The protein below binds the small molecule below.
Small molecule (SMILES): CN[C@@H](C)Cc1ccccc1

Binding-site contacts:
Ligand atom CE2 contacts residue PHE237 of chain 1.A at 3.6 Å (hydrophobic).
Ligand atom N contacts residue TRP232 of chain 1.A at 4.4 Å.
Ligand atom CE1 contacts residue TYR41 of chain 1.A at 3.5 Å (hydrophobic).
Ligand atom CZ contacts residue PHE237 of chain 1.A at 3.7 Å (hydrophobic).
Ligand atom CA contacts residue PHE237 of chain 1.A at 4.3 Å (hydrophobic).
Ligand atom CD1 contacts residue TYR41 of chain 1.A at 4.2 Å (hydrophobic).
Ligand atom CA contacts residue GLU114 of chain 1.A at 3.4 Å.
Ligand atom CD2 contacts residue PHE106 of chain 1.A at 3.6 Å (hydrophobic).
Ligand atom CD2 contacts residue TRP232 of chain 1.A at 3.4 Å (hydrophobic).
Ligand atom CM contacts residue TYR177 of chain 1.A at 3.6 Å (hydrophobic).
Ligand atom CD1 contacts residue PHE106 of chain 1.A at 4.2 Å (hydrophobic).
Ligand atom CD1 contacts residue SER43 of chain 1.A at 3.6 Å.
Ligand atom CA contacts residue TRP232 of chain 1.A at 4.2 Å (hydrophobic).
Ligand atom CZ contacts residue TYR41 of chain 1.A at 3.8 Å (hydrophobic).
Ligand atom N contacts residue TYR177 of chain 1.A at 3.4 Å (h-bond).
Ligand atom CE2 contacts residue TRP232 of chain 1.A at 3.8 Å (hydrophobic).
Ligand atom CE2 contacts residue PHE106 of chain 1.A at 4.4 Å (hydrophobic).
Ligand atom CZ contacts residue TYR58 of chain 1.A at 3.7 Å (hydrophobic).
Ligand atom CM contacts residue GLU114 of chain 1.A at 3.5 Å.
Ligand atom CD1 contacts residue TYR55 of chain 1.A at 3.8 Å (hydrophobic).
Ligand atom CE1 contacts residue SER43 of chain 1.A at 3.9 Å.
Ligand atom CM contacts residue TYR175 of chain 1.A at 3.7 Å (hydrophobic).
Ligand atom CE1 contacts residue TYR55 of chain 1.A at 3.7 Å (hydrophobic).
Ligand atom CE1 contacts residue TYR58 of chain 1.A at 3.5 Å (hydrophobic).
Ligand atom C contacts residue TYR55 of chain 1.A at 3.6 Å (hydrophobic).
Ligand atom CD1 contacts residue PHE237 of chain 1.A at 4.1 Å (hydrophobic).
Ligand atom CM contacts residue HIS230 of chain 1.A at 3.7 Å.
Ligand atom CB contacts residue PHE106 of chain 1.A at 3.5 Å (hydrophobic).
Ligand atom CE1 contacts residue PHE237 of chain 1.A at 3.9 Å (hydrophobic).
Ligand atom C contacts residue HIS230 of chain 1.A at 3.6 Å.
Ligand atom CA contacts residue HIS230 of chain 1.A at 3.6 Å.
Ligand atom C contacts residue PHE237 of chain 1.A at 3.7 Å (hydrophobic).
Ligand atom C contacts residue GLU114 of chain 1.A at 3.7 Å.
Ligand atom CG contacts residue PHE106 of chain 1.A at 3.5 Å (hydrophobic).
Ligand atom CB contacts residue GLU114 of chain 1.A at 3.4 Å.
Ligand atom CG contacts residue PHE237 of chain 1.A at 4.0 Å (hydrophobic).
Ligand atom N contacts residue HIS230 of chain 1.A at 3.1 Å (h-bond).
Ligand atom N contacts residue GLU114 of chain 1.A at 2.7 Å (salt-bridge).
Ligand atom CD2 contacts residue PHE237 of chain 1.A at 3.7 Å (hydrophobic).
Ligand atom CM contacts residue TRP232 of chain 1.A at 3.5 Å (hydrophobic).

Sequence of chain 1.A:
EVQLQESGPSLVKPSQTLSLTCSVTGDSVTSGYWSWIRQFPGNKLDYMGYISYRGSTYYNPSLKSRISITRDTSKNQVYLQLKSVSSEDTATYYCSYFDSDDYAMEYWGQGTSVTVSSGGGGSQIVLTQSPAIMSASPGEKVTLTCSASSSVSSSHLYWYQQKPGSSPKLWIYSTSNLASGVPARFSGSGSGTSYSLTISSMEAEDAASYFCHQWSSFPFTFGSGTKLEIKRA